Binding-site contacts:
Ligand atom C4 contacts residue ASN315 of chain 46.E at 4.3 Å.
Ligand atom O5 contacts residue THR313 of chain 46.E at 4.3 Å.
Ligand atom C6 contacts residue THR313 of chain 46.E at 4.5 Å.
Ligand atom C1 contacts residue VAL314 of chain 46.E at 4.4 Å (hydrophobic).
Ligand atom C7 contacts residue ASN315 of chain 46.E at 3.3 Å.
Ligand atom O5 contacts residue ASN315 of chain 46.E at 2.4 Å (h-bond).
Ligand atom C8 contacts residue ASN315 of chain 46.E at 3.5 Å.
Ligand atom C3 contacts residue ASN315 of chain 46.E at 3.8 Å.
Ligand atom C2 contacts residue ASN315 of chain 46.E at 2.5 Å.
Ligand atom N2 contacts residue ASN315 of chain 46.E at 2.8 Å (h-bond).
Ligand atom C1 contacts residue ASN315 of chain 46.E at 1.4 Å.
Ligand atom O5 contacts residue VAL314 of chain 46.E at 3.8 Å.
Ligand atom O7 contacts residue ASN315 of chain 46.E at 4.2 Å.
Ligand atom C5 contacts residue ASN315 of chain 46.E at 3.7 Å.
Ligand atom C6 contacts residue ASN315 of chain 46.E at 4.5 Å.
Ligand atom C8 contacts residue ILE281 of chain 46.E at 4.5 Å (hydrophobic).

Sequence of chain 46.E:
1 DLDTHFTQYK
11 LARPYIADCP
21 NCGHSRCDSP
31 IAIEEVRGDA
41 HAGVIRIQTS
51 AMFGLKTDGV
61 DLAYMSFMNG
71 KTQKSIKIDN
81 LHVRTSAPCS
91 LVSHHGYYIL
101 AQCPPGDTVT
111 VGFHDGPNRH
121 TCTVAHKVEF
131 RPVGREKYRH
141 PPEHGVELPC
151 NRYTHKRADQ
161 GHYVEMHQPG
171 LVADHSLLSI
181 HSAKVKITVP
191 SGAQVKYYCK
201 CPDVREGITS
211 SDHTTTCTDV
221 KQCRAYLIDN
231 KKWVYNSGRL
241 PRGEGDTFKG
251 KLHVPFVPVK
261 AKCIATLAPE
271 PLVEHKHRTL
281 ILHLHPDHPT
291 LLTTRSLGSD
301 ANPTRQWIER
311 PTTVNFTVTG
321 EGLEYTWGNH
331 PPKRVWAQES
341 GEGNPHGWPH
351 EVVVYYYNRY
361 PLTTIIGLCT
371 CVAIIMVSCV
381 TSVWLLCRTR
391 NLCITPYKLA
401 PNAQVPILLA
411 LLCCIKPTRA

A small-molecule ligand and the protein it binds are described below.
Small molecule (SMILES): CC(=O)N[C@@H]1[C@@H](O)[C@H](O)[C@@H](CO)O[C@H]1O